Binding-site contacts:
Ligand atom C11 contacts residue SER45 of chain 1.A at 3.4 Å.
Ligand atom C13 contacts residue AMP1 of chain 1.C at 3.5 Å.
Ligand atom C10 contacts residue ASP33 of chain 1.A at 3.9 Å.
Ligand atom O6 contacts residue GLY13 of chain 1.A at 3.8 Å.
Ligand atom P1 contacts residue LYS14 of chain 1.A at 3.2 Å.
Ligand atom C10 contacts residue SER45 of chain 1.A at 3.3 Å.
Ligand atom O2 contacts residue THR15 of chain 1.A at 4.0 Å.
Ligand atom C10 contacts residue GLN36 of chain 1.A at 3.8 Å.
Ligand atom C12 contacts residue AMP1 of chain 1.C at 3.5 Å.
Ligand atom O6 contacts residue THR15 of chain 1.A at 2.7 Å (h-bond).
Ligand atom O8 contacts residue LYS14 of chain 1.A at 2.4 Å (salt-bridge).
Ligand atom P1 contacts residue GLY13 of chain 1.A at 3.7 Å.
Ligand atom C12 contacts residue THR10 of chain 1.A at 3.4 Å.
Ligand atom C11 contacts residue THR10 of chain 1.A at 3.9 Å.
Ligand atom S9 contacts residue ARG138 of chain 1.A at 3.1 Å (salt-bridge).
Ligand atom O4 contacts residue CYS11 of chain 1.A at 3.5 Å.
Ligand atom C14 contacts residue AMP1 of chain 1.C at 3.8 Å.
Ligand atom P1 contacts residue SER12 of chain 1.A at 3.9 Å.
Ligand atom P3 contacts residue THR10 of chain 1.A at 3.9 Å.
Ligand atom S9 contacts residue GLN36 of chain 1.A at 3.6 Å.
Ligand atom O5 contacts residue SER12 of chain 1.A at 3.1 Å (h-bond).
Ligand atom O4 contacts residue ARG138 of chain 1.A at 3.7 Å.
Ligand atom O7 contacts residue CYS11 of chain 1.A at 3.5 Å (h-bond).
Ligand atom C13 contacts residue THR10 of chain 1.A at 3.4 Å.
Ligand atom C14 contacts residue TYR211 of chain 1.A at 3.5 Å (hydrophobic).
Ligand atom C11 contacts residue AMP1 of chain 1.C at 3.7 Å.
Ligand atom O6 contacts residue LYS14 of chain 1.A at 3.2 Å (salt-bridge).
Ligand atom O5 contacts residue PRO9 of chain 1.A at 3.7 Å.
Ligand atom O7 contacts residue ARG138 of chain 1.A at 3.3 Å (salt-bridge).
Ligand atom O5 contacts residue GLY13 of chain 1.A at 3.3 Å (h-bond).
Ligand atom O2 contacts residue ARG138 of chain 1.A at 3.8 Å.
Ligand atom O5 contacts residue CYS11 of chain 1.A at 3.8 Å.
Ligand atom O7 contacts residue THR10 of chain 1.A at 2.7 Å (h-bond).
Ligand atom C10 contacts residue AMP1 of chain 1.C at 3.4 Å.
Ligand atom O4 contacts residue SER12 of chain 1.A at 3.8 Å.
Ligand atom O5 contacts residue LYS14 of chain 1.A at 2.5 Å (salt-bridge).
Ligand atom P3 contacts residue LYS14 of chain 1.A at 3.1 Å.
Ligand atom C14 contacts residue THR10 of chain 1.A at 3.8 Å.
Ligand atom O2 contacts residue LYS14 of chain 1.A at 2.8 Å (salt-bridge).
Ligand atom O4 contacts residue GLY13 of chain 1.A at 3.6 Å.

The small molecule below binds the protein below.
Small molecule (SMILES): CC(C)=CCS[P](=O)(O)OP(=O)(O)O

Sequence of chain 1.A:
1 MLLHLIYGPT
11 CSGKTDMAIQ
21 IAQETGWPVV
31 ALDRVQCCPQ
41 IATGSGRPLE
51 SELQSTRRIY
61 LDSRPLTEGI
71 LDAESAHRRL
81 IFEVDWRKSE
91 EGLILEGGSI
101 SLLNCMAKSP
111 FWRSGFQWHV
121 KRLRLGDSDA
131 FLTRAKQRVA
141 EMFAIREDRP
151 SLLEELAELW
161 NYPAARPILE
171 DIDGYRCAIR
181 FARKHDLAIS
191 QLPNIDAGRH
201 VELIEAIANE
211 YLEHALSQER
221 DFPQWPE